Sequence of chain 1.A:
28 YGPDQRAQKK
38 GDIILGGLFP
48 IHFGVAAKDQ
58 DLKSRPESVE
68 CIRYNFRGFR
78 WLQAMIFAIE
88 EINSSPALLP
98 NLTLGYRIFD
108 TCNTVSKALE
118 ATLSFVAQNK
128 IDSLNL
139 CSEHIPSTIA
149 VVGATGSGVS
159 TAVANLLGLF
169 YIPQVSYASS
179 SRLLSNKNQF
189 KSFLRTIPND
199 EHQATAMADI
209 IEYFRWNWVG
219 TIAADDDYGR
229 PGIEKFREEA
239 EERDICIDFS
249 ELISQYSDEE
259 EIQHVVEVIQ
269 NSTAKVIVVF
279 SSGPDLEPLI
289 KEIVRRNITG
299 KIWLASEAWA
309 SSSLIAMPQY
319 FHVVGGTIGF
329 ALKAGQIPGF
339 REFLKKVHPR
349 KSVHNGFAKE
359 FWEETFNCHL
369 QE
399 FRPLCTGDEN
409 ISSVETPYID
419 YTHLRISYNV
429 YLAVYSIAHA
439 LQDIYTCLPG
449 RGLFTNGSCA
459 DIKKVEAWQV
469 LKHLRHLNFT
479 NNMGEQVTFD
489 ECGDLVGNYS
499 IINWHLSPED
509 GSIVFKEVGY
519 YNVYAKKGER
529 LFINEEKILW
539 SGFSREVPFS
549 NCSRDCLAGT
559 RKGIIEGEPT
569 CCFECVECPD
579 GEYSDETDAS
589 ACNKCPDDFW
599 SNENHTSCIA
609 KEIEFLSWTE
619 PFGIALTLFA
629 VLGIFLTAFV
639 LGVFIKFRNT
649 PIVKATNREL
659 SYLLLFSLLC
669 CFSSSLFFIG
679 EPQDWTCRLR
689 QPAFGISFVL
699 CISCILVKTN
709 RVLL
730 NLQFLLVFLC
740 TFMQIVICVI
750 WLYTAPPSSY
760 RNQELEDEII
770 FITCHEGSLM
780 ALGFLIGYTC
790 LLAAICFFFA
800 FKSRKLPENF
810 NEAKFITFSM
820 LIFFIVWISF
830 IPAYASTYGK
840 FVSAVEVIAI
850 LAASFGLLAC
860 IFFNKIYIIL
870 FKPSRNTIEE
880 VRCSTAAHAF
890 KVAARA

The small molecule below binds the protein below.
Small molecule (SMILES): CC(=O)N[C@@H]1[C@@H](O)[C@H](O)[C@@H](CO)O[C@H]1O

Binding-site contacts:
Ligand atom C7 contacts residue ASN295 of chain 1.A at 3.6 Å.
Ligand atom C2 contacts residue ASN295 of chain 1.A at 2.6 Å.
Ligand atom O6 contacts residue THR297 of chain 1.A at 4.5 Å.
Ligand atom C4 contacts residue ASN295 of chain 1.A at 4.1 Å.
Ligand atom O6 contacts residue HIS320 of chain 1.A at 4.4 Å.
Ligand atom N2 contacts residue ASN295 of chain 1.A at 3.2 Å (h-bond).
Ligand atom C8 contacts residue ASN295 of chain 1.A at 4.4 Å.
Ligand atom C3 contacts residue ASN295 of chain 1.A at 3.9 Å.
Ligand atom C1 contacts residue ASN295 of chain 1.A at 1.4 Å.
Ligand atom O7 contacts residue ASN295 of chain 1.A at 3.7 Å.
Ligand atom O5 contacts residue ASN295 of chain 1.A at 2.1 Å (h-bond).
Ligand atom C1 contacts residue HIS320 of chain 1.A at 3.9 Å.
Ligand atom C5 contacts residue ASN295 of chain 1.A at 3.5 Å.
Ligand atom O5 contacts residue HIS320 of chain 1.A at 4.4 Å.
Ligand atom C6 contacts residue ASN295 of chain 1.A at 4.5 Å.